Binding-site contacts:
Ligand atom O4 contacts residue TYR37 of chain 1.A at 3.2 Å (h-bond).
Ligand atom S1 contacts residue TYR37 of chain 1.A at 3.8 Å.
Ligand atom O4 contacts residue THR105 of chain 1.A at 3.3 Å (h-bond).
Ligand atom O4 contacts residue CA1 of chain 1.C at 2.6 Å.
Ligand atom O6 contacts residue VAL102 of chain 1.A at 3.9 Å.
Ligand atom C6 contacts residue CYS63 of chain 1.A at 4.2 Å (hydrophobic).
Ligand atom O3 contacts residue TYR37 of chain 1.A at 3.5 Å (h-bond).
Ligand atom O6 contacts residue PRO52 of chain 1.A at 4.2 Å.
Ligand atom O3 contacts residue ASN108 of chain 1.A at 3.0 Å (h-bond).
Ligand atom O5 contacts residue HIS51 of chain 1.A at 3.2 Å (h-bond).
Ligand atom C4 contacts residue THR105 of chain 1.A at 3.4 Å.
Ligand atom C3 contacts residue ASN108 of chain 1.A at 3.9 Å.
Ligand atom C5 contacts residue GLN54 of chain 1.A at 3.8 Å.
Ligand atom C6 contacts residue ASP101 of chain 1.A at 3.5 Å.
Ligand atom O5 contacts residue TYR37 of chain 1.A at 3.6 Å.
Ligand atom C6 contacts residue VAL102 of chain 1.A at 3.7 Å (hydrophobic).
Ligand atom C2 contacts residue CA1 of chain 1.C at 4.1 Å.
Ligand atom C1 contacts residue TYR37 of chain 1.A at 4.1 Å (hydrophobic).
Ligand atom O6 contacts residue GLN54 of chain 1.A at 2.7 Å (h-bond).
Ligand atom C6 contacts residue GLN54 of chain 1.A at 3.7 Å.
Ligand atom C5 contacts residue HIS51 of chain 1.A at 4.0 Å.
Ligand atom C4 contacts residue TYR37 of chain 1.A at 4.0 Å (hydrophobic).
Ligand atom C3 contacts residue CA1 of chain 1.C at 3.2 Å.
Ligand atom O2 contacts residue ASN108 of chain 1.A at 3.1 Å (h-bond).
Ligand atom C6 contacts residue HIS51 of chain 1.A at 3.6 Å.
Ligand atom C1A contacts residue HIS51 of chain 1.A at 3.5 Å.
Ligand atom O5 contacts residue GLN54 of chain 1.A at 4.0 Å.
Ligand atom O3 contacts residue THR105 of chain 1.A at 3.4 Å (h-bond).
Ligand atom C3 contacts residue TYR37 of chain 1.A at 3.5 Å (hydrophobic).
Ligand atom C2 contacts residue ASN108 of chain 1.A at 3.8 Å.
Ligand atom C4 contacts residue ASP101 of chain 1.A at 3.6 Å.
Ligand atom O3 contacts residue CA1 of chain 1.C at 2.5 Å.
Ligand atom C2 contacts residue TYR37 of chain 1.A at 3.5 Å (hydrophobic).
Ligand atom S1 contacts residue HIS51 of chain 1.A at 3.9 Å.
Ligand atom O6 contacts residue HIS51 of chain 1.A at 2.8 Å (h-bond).
Ligand atom C4 contacts residue CA1 of chain 1.C at 3.4 Å.
Ligand atom O2 contacts residue TYR37 of chain 1.A at 4.2 Å.
Ligand atom C5 contacts residue ASP101 of chain 1.A at 4.2 Å.
Ligand atom C3 contacts residue THR105 of chain 1.A at 4.1 Å.
Ligand atom O4 contacts residue ASP101 of chain 1.A at 2.5 Å (salt-bridge).

This protein binds this small molecule.
Small molecule (SMILES): O=C(O)CCS[C@@H]1O[C@H](CO)[C@H](O)[C@H](O)[C@H]1O

Sequence of chain 1.A:
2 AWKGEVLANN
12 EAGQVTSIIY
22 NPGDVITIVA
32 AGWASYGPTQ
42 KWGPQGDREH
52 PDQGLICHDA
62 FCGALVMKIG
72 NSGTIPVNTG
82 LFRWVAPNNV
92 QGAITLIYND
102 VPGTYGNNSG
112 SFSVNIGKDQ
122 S